Sequence of chain 1.A:
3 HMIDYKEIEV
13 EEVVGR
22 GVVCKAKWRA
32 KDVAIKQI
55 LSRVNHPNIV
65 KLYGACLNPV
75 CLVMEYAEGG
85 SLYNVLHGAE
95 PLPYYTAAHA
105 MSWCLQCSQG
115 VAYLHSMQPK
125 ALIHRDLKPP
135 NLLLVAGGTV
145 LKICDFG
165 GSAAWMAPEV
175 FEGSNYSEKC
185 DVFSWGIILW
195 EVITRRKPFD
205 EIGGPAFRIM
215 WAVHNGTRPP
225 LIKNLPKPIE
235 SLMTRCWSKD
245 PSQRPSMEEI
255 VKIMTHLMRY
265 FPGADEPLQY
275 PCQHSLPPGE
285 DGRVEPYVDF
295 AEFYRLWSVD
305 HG

This protein binds this small molecule.
Small molecule (SMILES): CN1CCN(c2ccc(Nc3ncc(Cl)c(Oc4ccccc4NC(=O)CCl)n3)cc2)CC1

Binding-site contacts:
Ligand atom C06 contacts residue VAL16 of chain 1.A at 3.6 Å (hydrophobic).
Ligand atom C11 contacts residue VAL16 of chain 1.A at 3.1 Å (hydrophobic).
Ligand atom C09 contacts residue VAL16 of chain 1.A at 3.6 Å (hydrophobic).
Ligand atom C18 contacts residue ALA35 of chain 1.A at 3.6 Å (hydrophobic).
Ligand atom N28 contacts residue CYS148 of chain 1.A at 3.0 Å (h-bond).
Ligand atom C30 contacts residue PHE150 of chain 1.A at 3.7 Å (hydrophobic).
Ligand atom C12 contacts residue VAL16 of chain 1.A at 3.1 Å (hydrophobic).
Ligand atom C08 contacts residue GLY84 of chain 1.A at 3.7 Å.
Ligand atom O31 contacts residue ASN135 of chain 1.A at 3.0 Å (h-bond).
Ligand atom C17 contacts residue LEU137 of chain 1.A at 3.6 Å (hydrophobic).
Ligand atom C29 contacts residue PHE150 of chain 1.A at 3.5 Å (hydrophobic).
Ligand atom C17 contacts residue ALA35 of chain 1.A at 3.6 Å (hydrophobic).
Ligand atom N32 contacts residue LEU137 of chain 1.A at 3.6 Å.
Ligand atom CL1 contacts residue MET78 of chain 1.A at 3.6 Å.
Ligand atom C30 contacts residue CYS148 of chain 1.A at 1.9 Å (hydrophobic).
Ligand atom C29 contacts residue CYS148 of chain 1.A at 2.9 Å (hydrophobic).
Ligand atom CL1 contacts residue CYS148 of chain 1.A at 3.5 Å.
Ligand atom C10 contacts residue VAL16 of chain 1.A at 3.7 Å (hydrophobic).
Ligand atom C18 contacts residue LEU137 of chain 1.A at 3.5 Å (hydrophobic).
Ligand atom C15 contacts residue LEU137 of chain 1.A at 3.8 Å (hydrophobic).
Ligand atom C17 contacts residue GLU79 of chain 1.A at 3.3 Å.
Ligand atom C13 contacts residue ALA81 of chain 1.A at 3.4 Å (hydrophobic).
Ligand atom N14 contacts residue TYR80 of chain 1.A at 3.6 Å.
Ligand atom N16 contacts residue TYR80 of chain 1.A at 3.7 Å.
Ligand atom O21 contacts residue VAL24 of chain 1.A at 3.7 Å.
Ligand atom C15 contacts residue ALA81 of chain 1.A at 3.8 Å (hydrophobic).
Ligand atom C09 contacts residue GLY84 of chain 1.A at 3.7 Å.
Ligand atom N16 contacts residue ALA81 of chain 1.A at 3.0 Å (h-bond).
Ligand atom N14 contacts residue ALA81 of chain 1.A at 2.8 Å (h-bond).
Ligand atom N16 contacts residue LEU137 of chain 1.A at 3.8 Å.
Ligand atom C30 contacts residue ASP149 of chain 1.A at 3.1 Å.
Ligand atom C20 contacts residue LEU137 of chain 1.A at 3.5 Å (hydrophobic).
Ligand atom C13 contacts residue VAL16 of chain 1.A at 3.4 Å (hydrophobic).
Ligand atom C10 contacts residue ALA81 of chain 1.A at 3.2 Å (hydrophobic).
Ligand atom C08 contacts residue VAL16 of chain 1.A at 3.3 Å (hydrophobic).
Ligand atom N28 contacts residue PHE150 of chain 1.A at 3.6 Å.
Ligand atom C17 contacts residue ALA81 of chain 1.A at 3.7 Å (hydrophobic).
Ligand atom C24 contacts residue GLY17 of chain 1.A at 3.8 Å.
Ligand atom C10 contacts residue TYR80 of chain 1.A at 3.5 Å (hydrophobic).
Ligand atom C10 contacts residue GLY84 of chain 1.A at 3.7 Å.